Binding-site contacts:
Ligand atom O6 contacts residue THR161 of chain 1.C at 3.5 Å (h-bond).
Ligand atom O5 contacts residue ASN159 of chain 1.C at 2.3 Å (h-bond).
Ligand atom C1 contacts residue ASN159 of chain 1.C at 1.4 Å.
Ligand atom C5 contacts residue THR161 of chain 1.C at 4.1 Å.
Ligand atom C6 contacts residue THR161 of chain 1.C at 3.1 Å.
Ligand atom O5 contacts residue THR161 of chain 1.C at 4.1 Å.
Ligand atom C8 contacts residue VAL236 of chain 1.C at 3.8 Å (hydrophobic).
Ligand atom N2 contacts residue ASN159 of chain 1.C at 3.0 Å (h-bond).
Ligand atom O7 contacts residue ASN159 of chain 1.C at 3.5 Å (h-bond).
Ligand atom C3 contacts residue ASN159 of chain 1.C at 3.8 Å.
Ligand atom C5 contacts residue ASN159 of chain 1.C at 3.7 Å.
Ligand atom C2 contacts residue ASN159 of chain 1.C at 2.5 Å.
Ligand atom C4 contacts residue ASN159 of chain 1.C at 4.2 Å.
Ligand atom C7 contacts residue ASN159 of chain 1.C at 3.4 Å.
Ligand atom C8 contacts residue THR161 of chain 1.C at 3.9 Å.

This small molecule binds to this protein.
Small molecule (SMILES): CC(=O)N[C@H]1[C@H](O[C@H]2[C@H](O)[C@@H](NC(C)=O)CO[C@@H]2CO)O[C@H](CO)[C@@H](O[C@@H]2O[C@H](CO)[C@@H](O)[C@H](O)[C@@H]2O)[C@@H]1O

Sequence of chain 1.C:
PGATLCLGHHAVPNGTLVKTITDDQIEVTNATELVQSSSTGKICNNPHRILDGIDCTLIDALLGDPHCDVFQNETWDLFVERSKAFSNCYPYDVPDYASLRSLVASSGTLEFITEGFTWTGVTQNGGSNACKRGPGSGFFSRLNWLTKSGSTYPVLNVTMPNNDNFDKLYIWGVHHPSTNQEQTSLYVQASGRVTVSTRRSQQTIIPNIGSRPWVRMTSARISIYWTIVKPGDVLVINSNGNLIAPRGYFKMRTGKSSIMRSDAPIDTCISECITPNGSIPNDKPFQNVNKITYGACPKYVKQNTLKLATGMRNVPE